Binding-site contacts:
Ligand atom O6 contacts residue GLN804 of chain 1.B at 2.7 Å (h-bond).
Ligand atom C8 contacts residue ASN801 of chain 1.B at 4.2 Å.
Ligand atom O5 contacts residue GLN804 of chain 1.B at 3.8 Å.
Ligand atom O7 contacts residue ASN801 of chain 1.B at 2.8 Å (h-bond).
Ligand atom C4 contacts residue ASN801 of chain 1.B at 4.2 Å.
Ligand atom O5 contacts residue ASN801 of chain 1.B at 2.3 Å (h-bond).
Ligand atom C5 contacts residue GLN804 of chain 1.B at 3.8 Å.
Ligand atom C5 contacts residue ASN801 of chain 1.B at 3.6 Å.
Ligand atom C1 contacts residue ASN801 of chain 1.B at 1.4 Å.
Ligand atom C3 contacts residue ASN801 of chain 1.B at 3.8 Å.
Ligand atom C7 contacts residue ASN801 of chain 1.B at 3.1 Å.
Ligand atom C2 contacts residue ASN801 of chain 1.B at 2.4 Å.
Ligand atom C1 contacts residue SER803 of chain 1.B at 4.2 Å.
Ligand atom C6 contacts residue GLN804 of chain 1.B at 3.8 Å.
Ligand atom N2 contacts residue ASN801 of chain 1.B at 2.9 Å (h-bond).

Sequence of chain 1.B:
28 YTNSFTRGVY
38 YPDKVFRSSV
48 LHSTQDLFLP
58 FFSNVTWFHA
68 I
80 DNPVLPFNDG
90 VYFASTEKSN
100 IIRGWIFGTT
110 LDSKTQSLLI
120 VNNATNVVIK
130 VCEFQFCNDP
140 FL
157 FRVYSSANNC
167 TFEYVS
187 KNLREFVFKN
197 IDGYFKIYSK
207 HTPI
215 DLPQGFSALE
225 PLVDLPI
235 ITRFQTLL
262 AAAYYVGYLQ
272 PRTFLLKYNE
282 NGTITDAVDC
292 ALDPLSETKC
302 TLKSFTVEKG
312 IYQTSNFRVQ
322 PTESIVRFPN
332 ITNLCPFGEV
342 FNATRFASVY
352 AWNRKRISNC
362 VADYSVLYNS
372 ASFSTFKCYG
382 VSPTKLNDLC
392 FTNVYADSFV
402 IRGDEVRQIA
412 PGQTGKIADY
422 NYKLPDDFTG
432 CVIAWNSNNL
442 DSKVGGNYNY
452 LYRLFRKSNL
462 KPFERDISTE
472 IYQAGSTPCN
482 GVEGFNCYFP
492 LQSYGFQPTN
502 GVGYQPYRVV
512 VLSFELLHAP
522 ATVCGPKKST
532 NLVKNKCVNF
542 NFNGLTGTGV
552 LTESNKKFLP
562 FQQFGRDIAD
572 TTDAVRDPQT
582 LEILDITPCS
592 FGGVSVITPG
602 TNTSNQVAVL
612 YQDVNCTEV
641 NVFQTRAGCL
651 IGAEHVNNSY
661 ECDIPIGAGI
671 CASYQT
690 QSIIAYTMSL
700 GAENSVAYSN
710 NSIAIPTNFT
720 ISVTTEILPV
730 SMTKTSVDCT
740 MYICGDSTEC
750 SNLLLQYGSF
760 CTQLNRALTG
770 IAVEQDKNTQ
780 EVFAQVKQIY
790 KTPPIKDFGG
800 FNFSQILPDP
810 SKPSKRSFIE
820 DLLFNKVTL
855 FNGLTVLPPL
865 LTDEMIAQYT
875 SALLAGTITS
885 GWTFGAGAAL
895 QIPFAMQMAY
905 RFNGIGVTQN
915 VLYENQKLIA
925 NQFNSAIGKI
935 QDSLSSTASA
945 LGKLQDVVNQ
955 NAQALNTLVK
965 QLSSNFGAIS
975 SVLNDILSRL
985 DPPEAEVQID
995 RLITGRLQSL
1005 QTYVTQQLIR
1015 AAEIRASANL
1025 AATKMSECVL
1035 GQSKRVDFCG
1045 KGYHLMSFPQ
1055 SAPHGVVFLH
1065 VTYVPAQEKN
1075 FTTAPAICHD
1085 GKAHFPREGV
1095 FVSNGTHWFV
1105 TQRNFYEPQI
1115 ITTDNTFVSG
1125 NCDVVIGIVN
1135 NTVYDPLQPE

A small-molecule ligand and the protein it binds are described below.
Small molecule (SMILES): CC(=O)N[C@@H]1[C@@H](O)[C@H](O)[C@@H](CO)O[C@H]1O